Binding-site contacts:
Ligand atom CHD contacts residue GLU111 of chain 1.A at 3.8 Å.
Ligand atom C3A contacts residue VAL171 of chain 1.A at 3.8 Å (hydrophobic).
Ligand atom CGA contacts residue TYR164 of chain 1.A at 3.4 Å (hydrophobic).
Ligand atom NA contacts residue GLU111 of chain 1.A at 2.9 Å (salt-bridge).
Ligand atom OB contacts residue GLU111 of chain 1.A at 3.0 Å (salt-bridge).
Ligand atom CBC contacts residue ILE76 of chain 1.A at 3.8 Å (hydrophobic).
Ligand atom CBB contacts residue PRO127 of chain 1.A at 3.8 Å (hydrophobic).
Ligand atom CBC contacts residue LEU61 of chain 1.A at 3.8 Å (hydrophobic).
Ligand atom CBC contacts residue SER78 of chain 1.A at 3.7 Å.
Ligand atom CMC contacts residue LEU249 of chain 1.A at 3.7 Å (hydrophobic).
Ligand atom C3B contacts residue VAL109 of chain 1.A at 3.6 Å (hydrophobic).
Ligand atom CAB contacts residue VAL109 of chain 1.A at 3.6 Å (hydrophobic).
Ligand atom CMD contacts residue ILE80 of chain 1.A at 3.5 Å (hydrophobic).
Ligand atom CGA contacts residue SER166 of chain 1.A at 3.3 Å.
Ligand atom CMA contacts residue ILE123 of chain 1.A at 3.6 Å (hydrophobic).
Ligand atom C1A contacts residue ASP248 of chain 1.A at 3.7 Å.
Ligand atom CBB contacts residue VAL109 of chain 1.A at 3.8 Å (hydrophobic).
Ligand atom CHA contacts residue ASP248 of chain 1.A at 3.6 Å.
Ligand atom CBD contacts residue ASP248 of chain 1.A at 3.5 Å.
Ligand atom O1A contacts residue TYR164 of chain 1.A at 3.4 Å (h-bond).
Ligand atom NB contacts residue GLU111 of chain 1.A at 3.0 Å (salt-bridge).
Ligand atom CMC contacts residue ILE269 of chain 1.A at 3.5 Å (hydrophobic).
Ligand atom CMD contacts residue ILE92 of chain 1.A at 3.7 Å (hydrophobic).
Ligand atom CBA contacts residue SER166 of chain 1.A at 3.4 Å.
Ligand atom O2A contacts residue SER166 of chain 1.A at 2.6 Å (h-bond).
Ligand atom C4A contacts residue GLU111 of chain 1.A at 3.6 Å.
Ligand atom O2A contacts residue TYR164 of chain 1.A at 2.5 Å (h-bond).
Ligand atom OB contacts residue SER96 of chain 1.A at 3.8 Å.
Ligand atom O1D contacts residue ILE113 of chain 1.A at 3.3 Å.
Ligand atom CAA contacts residue ASP248 of chain 1.A at 3.5 Å.
Ligand atom C1A contacts residue GLU111 of chain 1.A at 3.8 Å.
Ligand atom CMC contacts residue PHE273 of chain 1.A at 3.8 Å (hydrophobic).
Ligand atom C4B contacts residue GLU111 of chain 1.A at 3.2 Å.
Ligand atom CGA contacts residue PRO167 of chain 1.A at 3.7 Å (hydrophobic).
Ligand atom CBB contacts residue PHE240 of chain 1.A at 3.6 Å (hydrophobic).
Ligand atom CAC contacts residue SER78 of chain 1.A at 3.4 Å.
Ligand atom ND contacts residue GLU111 of chain 1.A at 3.4 Å (salt-bridge).
Ligand atom OC contacts residue SER244 of chain 1.A at 3.4 Å.
Ligand atom CBA contacts residue VAL171 of chain 1.A at 3.8 Å (hydrophobic).
Ligand atom O2A contacts residue PRO167 of chain 1.A at 3.4 Å.

Sequence of chain 1.A:
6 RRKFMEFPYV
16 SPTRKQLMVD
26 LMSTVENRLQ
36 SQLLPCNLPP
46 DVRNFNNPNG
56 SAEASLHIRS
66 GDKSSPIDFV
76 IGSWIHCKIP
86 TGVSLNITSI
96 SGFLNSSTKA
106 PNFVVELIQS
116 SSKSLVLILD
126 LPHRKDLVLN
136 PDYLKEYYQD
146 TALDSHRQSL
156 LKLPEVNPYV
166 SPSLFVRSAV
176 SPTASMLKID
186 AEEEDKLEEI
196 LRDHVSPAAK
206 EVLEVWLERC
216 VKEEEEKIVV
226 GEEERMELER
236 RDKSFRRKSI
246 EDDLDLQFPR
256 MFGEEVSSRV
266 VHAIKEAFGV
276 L

This small molecule binds to this protein.
Small molecule (SMILES): C=CC1=C(C)/C(=C/C2=N/C(=C3\c4[nH]c(Cc5[nH]c(C=O)c(C)c5CC)c(C)c4C(=O)[C@@H]3C(=O)OC)[C@@H](CCC(=O)O)[C@@H]2C)NC1=O